Binding-site contacts:
Ligand atom O5 contacts residue SER1102 of chain 1.B at 3.6 Å.
Ligand atom C5 contacts residue SER1102 of chain 1.B at 4.0 Å.
Ligand atom C6 contacts residue SER1102 of chain 1.B at 4.0 Å.
Ligand atom C4 contacts residue ASN1099 of chain 1.B at 4.2 Å.
Ligand atom C8 contacts residue GLY1100 of chain 1.B at 4.1 Å.
Ligand atom O5 contacts residue PHE1104 of chain 1.B at 3.5 Å.
Ligand atom C8 contacts residue ASN1099 of chain 1.B at 4.3 Å.
Ligand atom O6 contacts residue PHE1104 of chain 1.B at 3.6 Å.
Ligand atom N2 contacts residue GLY1100 of chain 1.B at 3.9 Å.
Ligand atom C7 contacts residue ASN1099 of chain 1.B at 3.1 Å.
Ligand atom C6 contacts residue PHE1104 of chain 1.B at 3.8 Å (hydrophobic).
Ligand atom C2 contacts residue ASN1099 of chain 1.B at 2.3 Å.
Ligand atom C1 contacts residue ASN1099 of chain 1.B at 1.4 Å.
Ligand atom C7 contacts residue ARG1074 of chain 1.B at 4.4 Å.
Ligand atom C1 contacts residue PHE1104 of chain 1.B at 4.3 Å (hydrophobic).
Ligand atom C1 contacts residue GLY1100 of chain 1.B at 3.8 Å.
Ligand atom N2 contacts residue ASN1099 of chain 1.B at 2.8 Å (h-bond).
Ligand atom C3 contacts residue ASN1099 of chain 1.B at 3.6 Å.
Ligand atom O5 contacts residue ASN1099 of chain 1.B at 2.4 Å (h-bond).
Ligand atom C5 contacts residue PHE1104 of chain 1.B at 4.3 Å (hydrophobic).
Ligand atom C2 contacts residue GLY1100 of chain 1.B at 4.3 Å.
Ligand atom O7 contacts residue ARG1074 of chain 1.B at 4.2 Å.
Ligand atom C3 contacts residue GLY1100 of chain 1.B at 4.4 Å.
Ligand atom O7 contacts residue ASN1099 of chain 1.B at 3.2 Å (h-bond).
Ligand atom C7 contacts residue GLY1100 of chain 1.B at 4.1 Å.
Ligand atom C8 contacts residue ARG1074 of chain 1.B at 3.8 Å.
Ligand atom C5 contacts residue ASN1099 of chain 1.B at 3.7 Å.
Ligand atom C1 contacts residue SER1102 of chain 1.B at 4.2 Å.

Sequence of chain 1.B:
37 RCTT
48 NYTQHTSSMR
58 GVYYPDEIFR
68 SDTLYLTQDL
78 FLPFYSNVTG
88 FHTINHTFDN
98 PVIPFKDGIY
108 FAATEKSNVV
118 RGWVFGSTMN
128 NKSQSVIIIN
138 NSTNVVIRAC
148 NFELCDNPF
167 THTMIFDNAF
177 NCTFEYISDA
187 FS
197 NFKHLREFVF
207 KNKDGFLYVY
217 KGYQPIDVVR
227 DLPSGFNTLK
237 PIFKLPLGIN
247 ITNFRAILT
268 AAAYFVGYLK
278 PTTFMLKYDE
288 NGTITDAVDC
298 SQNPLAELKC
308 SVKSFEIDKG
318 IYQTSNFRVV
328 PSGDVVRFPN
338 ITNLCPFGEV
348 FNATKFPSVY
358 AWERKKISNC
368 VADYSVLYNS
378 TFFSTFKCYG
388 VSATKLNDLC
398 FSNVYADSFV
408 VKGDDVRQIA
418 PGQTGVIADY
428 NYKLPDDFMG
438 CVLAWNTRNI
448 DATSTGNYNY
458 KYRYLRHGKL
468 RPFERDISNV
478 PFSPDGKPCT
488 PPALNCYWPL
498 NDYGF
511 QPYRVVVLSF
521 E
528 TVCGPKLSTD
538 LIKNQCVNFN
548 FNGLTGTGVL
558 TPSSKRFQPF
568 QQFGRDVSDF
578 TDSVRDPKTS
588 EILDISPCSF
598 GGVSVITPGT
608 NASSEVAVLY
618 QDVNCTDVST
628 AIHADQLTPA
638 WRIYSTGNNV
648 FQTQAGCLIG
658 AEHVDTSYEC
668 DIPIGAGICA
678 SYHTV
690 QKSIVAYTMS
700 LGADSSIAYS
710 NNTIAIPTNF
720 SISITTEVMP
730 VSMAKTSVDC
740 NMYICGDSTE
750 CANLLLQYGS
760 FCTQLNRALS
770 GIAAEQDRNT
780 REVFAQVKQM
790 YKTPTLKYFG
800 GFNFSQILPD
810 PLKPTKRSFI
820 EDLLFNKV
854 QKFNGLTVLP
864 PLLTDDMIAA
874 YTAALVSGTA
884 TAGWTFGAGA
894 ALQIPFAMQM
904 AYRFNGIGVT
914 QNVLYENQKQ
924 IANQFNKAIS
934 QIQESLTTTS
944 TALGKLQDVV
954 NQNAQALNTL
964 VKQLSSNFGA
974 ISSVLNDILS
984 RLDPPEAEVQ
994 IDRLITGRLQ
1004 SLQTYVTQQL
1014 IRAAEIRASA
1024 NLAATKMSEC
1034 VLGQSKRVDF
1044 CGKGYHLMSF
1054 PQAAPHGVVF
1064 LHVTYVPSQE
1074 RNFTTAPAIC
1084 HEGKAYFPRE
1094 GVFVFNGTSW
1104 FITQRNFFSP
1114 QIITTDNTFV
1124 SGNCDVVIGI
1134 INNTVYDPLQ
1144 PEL

A protein and the small-molecule ligand that binds it are described below.
Small molecule (SMILES): CC(=O)N[C@H]1[C@H](O[C@H]2[C@H](O)[C@@H](NC(C)=O)CO[C@@H]2CO)O[C@H](CO)[C@@H](O[C@@H]2O[C@H](CO[C@H]3O[C@H](CO)[C@@H](O)[C@H](O)[C@@H]3O)[C@@H](O)[C@H](O)[C@@H]2O)[C@@H]1O